Sequence of chain 3.I:
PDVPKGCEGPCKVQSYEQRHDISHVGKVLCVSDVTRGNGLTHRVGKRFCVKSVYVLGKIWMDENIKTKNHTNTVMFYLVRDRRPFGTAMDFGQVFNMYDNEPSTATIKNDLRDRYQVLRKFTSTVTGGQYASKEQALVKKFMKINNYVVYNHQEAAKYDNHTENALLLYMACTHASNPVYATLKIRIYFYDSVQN

Sequence of chain 4.M:
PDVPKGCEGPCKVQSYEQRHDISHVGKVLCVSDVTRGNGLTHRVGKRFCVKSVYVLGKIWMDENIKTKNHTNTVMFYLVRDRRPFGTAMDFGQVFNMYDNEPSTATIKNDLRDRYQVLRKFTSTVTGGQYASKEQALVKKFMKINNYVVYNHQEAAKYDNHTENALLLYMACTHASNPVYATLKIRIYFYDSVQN

Sequence of chain 3.K:
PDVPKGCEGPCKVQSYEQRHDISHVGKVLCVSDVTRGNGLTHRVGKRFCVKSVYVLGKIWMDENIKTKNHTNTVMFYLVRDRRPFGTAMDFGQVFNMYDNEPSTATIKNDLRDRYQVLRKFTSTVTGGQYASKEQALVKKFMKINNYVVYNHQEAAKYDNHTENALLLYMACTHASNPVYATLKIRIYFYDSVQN

Binding-site contacts:
Ligand atom N1 contacts residue CYS11 of chain 3.K at 3.6 Å.
Ligand atom C6 contacts residue CYS11 of chain 3.K at 3.5 Å (hydrophobic).
Ligand atom OP1 contacts residue ARG82 of chain 3.I at 3.0 Å (salt-bridge).
Ligand atom P contacts residue ARG47 of chain 4.M at 3.1 Å.
Ligand atom P contacts residue ASP113 of chain 3.I at 3.6 Å.
Ligand atom N7 contacts residue PHE141 of chain 3.K at 3.6 Å.
Ligand atom OP2 contacts residue LYS120 of chain 3.I at 3.0 Å (salt-bridge).
Ligand atom N4 contacts residue SER52 of chain 3.K at 3.6 Å (h-bond).
Ligand atom C2' contacts residue CYS11 of chain 3.K at 3.5 Å (hydrophobic).
Ligand atom OP1 contacts residue LYS120 of chain 3.I at 3.1 Å (salt-bridge).
Ligand atom C6 contacts residue PHE141 of chain 3.K at 3.4 Å (hydrophobic).
Ligand atom C5' contacts residue ASP113 of chain 3.I at 3.5 Å.
Ligand atom OP1 contacts residue ARG119 of chain 3.I at 3.5 Å.
Ligand atom OP2 contacts residue ASN195 of chain 4.M at 2.7 Å (h-bond).
Ligand atom OP1 contacts residue ARG47 of chain 4.M at 2.6 Å (salt-bridge).
Ligand atom OP2 contacts residue TYR188 of chain 3.K at 2.8 Å (h-bond).
Ligand atom OP2 contacts residue TYR54 of chain 3.K at 2.6 Å (h-bond).
Ligand atom O3' contacts residue ASN195 of chain 4.M at 3.5 Å.
Ligand atom N6 contacts residue PHE141 of chain 3.K at 3.4 Å.
Ligand atom O5' contacts residue ARG112 of chain 3.I at 3.2 Å.
Ligand atom P contacts residue TYR188 of chain 3.K at 3.4 Å.
Ligand atom OP1 contacts residue ASP113 of chain 3.I at 2.7 Å (salt-bridge).
Ligand atom C2 contacts residue PHE141 of chain 3.K at 3.4 Å (hydrophobic).
Ligand atom OP2 contacts residue ARG47 of chain 4.M at 3.0 Å (salt-bridge).
Ligand atom O4' contacts residue ARG80 of chain 3.I at 3.4 Å (salt-bridge).
Ligand atom O3' contacts residue ASP113 of chain 3.I at 3.4 Å (salt-bridge).
Ligand atom O2 contacts residue TYR188 of chain 3.K at 3.1 Å.
Ligand atom C5 contacts residue PHE141 of chain 3.K at 3.4 Å (hydrophobic).
Ligand atom OP1 contacts residue ARG112 of chain 3.I at 2.7 Å (salt-bridge).
Ligand atom N1 contacts residue PHE141 of chain 3.K at 3.3 Å.
Ligand atom OP1 contacts residue VAL117 of chain 3.I at 3.6 Å.
Ligand atom C8 contacts residue TYR54 of chain 3.K at 3.5 Å (hydrophobic).
Ligand atom OP2 contacts residue ARG186 of chain 3.K at 2.9 Å (salt-bridge).
Ligand atom C3' contacts residue TYR188 of chain 3.K at 3.1 Å (hydrophobic).
Ligand atom O3' contacts residue TYR188 of chain 3.K at 2.9 Å (h-bond).
Ligand atom C2' contacts residue TYR188 of chain 3.K at 3.1 Å (hydrophobic).
Ligand atom O3' contacts residue LEU118 of chain 3.I at 3.5 Å (h-bond).
Ligand atom C4 contacts residue PHE141 of chain 3.K at 3.5 Å (hydrophobic).
Ligand atom N3 contacts residue PHE141 of chain 3.K at 3.6 Å.
Ligand atom O3' contacts residue ARG82 of chain 3.I at 3.1 Å (salt-bridge).

This small molecule binds to this protein.
Small molecule (SMILES): Nc1ccn([C@H]2C[C@H](O[P](=O)(O)OC[C@H]3O[C@@H](n4ccc(N)nc4=O)C[C@@H]3O[P](=O)(O)OC[C@H]3O[C@@H](n4cnc5c(N)ncnc54)C[C@@H]3O[P](=O)(O)OC[C@H]3O[C@@H](n4ccc(N)nc4=O)C[C@@H]3O)[C@@H](CO[P](=O)(O)O[C@H]3C[C@H](n4cnc5c(N)ncnc54)O[C@@H]3CO[P](=O)(O)O[C@H]3C[C@H](n4cnc5c(N)ncnc54)O[C@@H]3CO[P](=O)(O)O[C@H]3C[C@H](n4ccc(N)nc4=O)O[C@@H]3COP(=O)=O)O2)c(=O)n1